Sequence of chain 1.C:
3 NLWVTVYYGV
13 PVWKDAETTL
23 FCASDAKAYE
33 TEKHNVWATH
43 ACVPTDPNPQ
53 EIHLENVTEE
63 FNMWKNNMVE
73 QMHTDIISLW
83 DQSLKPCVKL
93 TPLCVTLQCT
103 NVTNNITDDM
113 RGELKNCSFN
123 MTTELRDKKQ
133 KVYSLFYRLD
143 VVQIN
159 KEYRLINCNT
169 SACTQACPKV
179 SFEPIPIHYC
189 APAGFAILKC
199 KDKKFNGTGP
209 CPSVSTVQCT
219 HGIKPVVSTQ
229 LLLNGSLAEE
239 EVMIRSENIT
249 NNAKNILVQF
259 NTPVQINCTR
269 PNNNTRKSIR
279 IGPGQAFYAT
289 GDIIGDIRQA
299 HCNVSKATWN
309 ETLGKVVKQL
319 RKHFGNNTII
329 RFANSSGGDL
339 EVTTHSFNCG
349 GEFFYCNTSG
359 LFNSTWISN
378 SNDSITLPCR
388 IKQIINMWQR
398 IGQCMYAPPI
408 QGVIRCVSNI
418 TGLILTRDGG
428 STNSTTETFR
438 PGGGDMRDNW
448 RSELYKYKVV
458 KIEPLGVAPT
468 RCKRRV

A small-molecule ligand and the protein it binds are described below.
Small molecule (SMILES): CC(=O)N[C@H]1[C@H](O[C@H]2[C@H](O)[C@@H](NC(C)=O)CO[C@@H]2CO)O[C@H](CO)[C@@H](O)[C@@H]1O

Binding-site contacts:
Ligand atom C4 contacts residue ASN246 of chain 1.C at 4.2 Å.
Ligand atom C6 contacts residue ASN249 of chain 1.C at 4.5 Å.
Ligand atom C1 contacts residue ASN246 of chain 1.C at 1.4 Å.
Ligand atom N2 contacts residue ASN246 of chain 1.C at 2.9 Å (h-bond).
Ligand atom C2 contacts residue ASN246 of chain 1.C at 2.5 Å.
Ligand atom C3 contacts residue ASN246 of chain 1.C at 3.8 Å.
Ligand atom O6 contacts residue ASN249 of chain 1.C at 4.4 Å.
Ligand atom O5 contacts residue ASN249 of chain 1.C at 3.4 Å.
Ligand atom C1 contacts residue ASN249 of chain 1.C at 3.9 Å.
Ligand atom O5 contacts residue THR248 of chain 1.C at 3.9 Å.
Ligand atom O7 contacts residue ASN246 of chain 1.C at 4.4 Å.
Ligand atom C5 contacts residue ASN249 of chain 1.C at 4.4 Å.
Ligand atom C2 contacts residue THR248 of chain 1.C at 4.3 Å.
Ligand atom C5 contacts residue ASN246 of chain 1.C at 3.6 Å.
Ligand atom C5 contacts residue THR248 of chain 1.C at 4.0 Å.
Ligand atom C7 contacts residue ASN246 of chain 1.C at 3.9 Å.
Ligand atom C3 contacts residue THR248 of chain 1.C at 4.4 Å.
Ligand atom C1 contacts residue THR248 of chain 1.C at 3.4 Å.
Ligand atom O5 contacts residue ASN246 of chain 1.C at 2.4 Å (h-bond).